Sequence of chain 1.A:
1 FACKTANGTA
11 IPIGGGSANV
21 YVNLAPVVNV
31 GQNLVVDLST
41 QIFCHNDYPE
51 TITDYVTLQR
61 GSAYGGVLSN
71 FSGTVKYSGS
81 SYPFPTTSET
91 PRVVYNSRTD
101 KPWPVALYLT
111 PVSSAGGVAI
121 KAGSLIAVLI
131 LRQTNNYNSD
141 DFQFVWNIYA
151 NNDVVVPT

Binding-site contacts:
Ligand atom C5 contacts residue PHE1 of chain 1.A at 3.7 Å (hydrophobic).
Ligand atom C4 contacts residue ASP54 of chain 1.A at 3.3 Å.
Ligand atom O4 contacts residue ASN135 of chain 1.A at 3.0 Å (h-bond).
Ligand atom O6 contacts residue PHE1 of chain 1.A at 2.7 Å (h-bond).
Ligand atom O3 contacts residue GLN133 of chain 1.A at 3.0 Å (h-bond).
Ligand atom C3 contacts residue ASP140 of chain 1.A at 3.2 Å.
Ligand atom O6 contacts residue ASP47 of chain 1.A at 2.8 Å (salt-bridge).
Ligand atom O6 contacts residue ASP54 of chain 1.A at 2.4 Å (salt-bridge).
Ligand atom C6 contacts residue ASP47 of chain 1.A at 3.6 Å.
Ligand atom O6 contacts residue ASN46 of chain 1.A at 3.1 Å (h-bond).
Ligand atom C6 contacts residue ASN46 of chain 1.A at 3.2 Å.
Ligand atom C2 contacts residue PHE1 of chain 1.A at 3.9 Å (hydrophobic).
Ligand atom O5 contacts residue ASP47 of chain 1.A at 3.8 Å.
Ligand atom O4 contacts residue ASP54 of chain 1.A at 2.4 Å (salt-bridge).
Ligand atom C11 contacts residue TYR48 of chain 1.A at 3.4 Å (hydrophobic).
Ligand atom C9 contacts residue TYR48 of chain 1.A at 3.7 Å (hydrophobic).
Ligand atom C4 contacts residue PHE1 of chain 1.A at 3.8 Å (hydrophobic).
Ligand atom O2 contacts residue PHE1 of chain 1.A at 3.0 Å (h-bond).
Ligand atom O3 contacts residue PHE142 of chain 1.A at 3.8 Å.
Ligand atom C5 contacts residue ASP54 of chain 1.A at 4.1 Å.
Ligand atom O2 contacts residue ILE13 of chain 1.A at 3.4 Å.
Ligand atom C6 contacts residue PHE1 of chain 1.A at 3.7 Å (hydrophobic).
Ligand atom C10 contacts residue TYR48 of chain 1.A at 3.8 Å (hydrophobic).
Ligand atom C2 contacts residue ASP140 of chain 1.A at 3.8 Å.
Ligand atom O4 contacts residue ILE52 of chain 1.A at 3.7 Å.
Ligand atom C12 contacts residue TYR48 of chain 1.A at 3.8 Å (hydrophobic).
Ligand atom C6 contacts residue ASP54 of chain 1.A at 3.2 Å.
Ligand atom O3 contacts residue ASN135 of chain 1.A at 3.5 Å (h-bond).
Ligand atom C1 contacts residue PHE1 of chain 1.A at 3.7 Å (hydrophobic).
Ligand atom O4 contacts residue GLN133 of chain 1.A at 3.5 Å (h-bond).
Ligand atom C13 contacts residue TYR48 of chain 1.A at 3.9 Å (hydrophobic).
Ligand atom C2 contacts residue ILE13 of chain 1.A at 3.7 Å (hydrophobic).
Ligand atom C3 contacts residue ASN135 of chain 1.A at 3.8 Å.
Ligand atom C4 contacts residue ASN135 of chain 1.A at 4.0 Å.
Ligand atom O3 contacts residue ASP140 of chain 1.A at 2.8 Å (salt-bridge).
Ligand atom C3 contacts residue GLN133 of chain 1.A at 3.9 Å.
Ligand atom O5 contacts residue PHE1 of chain 1.A at 3.0 Å (h-bond).
Ligand atom C6 contacts residue TYR48 of chain 1.A at 3.7 Å (hydrophobic).
Ligand atom O6 contacts residue TYR48 of chain 1.A at 4.1 Å.
Ligand atom C4 contacts residue GLN133 of chain 1.A at 3.6 Å.

This protein binds this small molecule.
Small molecule (SMILES): CCCCCCCO[C@H]1O[C@H](CO)[C@@H](O)[C@H](O)[C@@H]1O